Binding-site contacts:
Ligand atom NAL contacts residue AX81 of chain 1.N at 3.1 Å.
Ligand atom CAR contacts residue CYS188 of chain 1.D at 3.8 Å (hydrophobic).
Ligand atom CAD contacts residue PHE117 of chain 1.D at 3.5 Å (hydrophobic).
Ligand atom CAP contacts residue ASP181 of chain 1.D at 3.5 Å.
Ligand atom CAJ contacts residue VAL226 of chain 1.D at 3.9 Å (hydrophobic).
Ligand atom CAQ contacts residue AX81 of chain 1.N at 3.3 Å.
Ligand atom CLAB contacts residue TRP241 of chain 1.D at 3.9 Å.
Ligand atom CAO contacts residue TRP241 of chain 1.D at 3.8 Å (hydrophobic).
Ligand atom NAA contacts residue NAP1 of chain 1.L at 3.7 Å.
Ligand atom CAN contacts residue TRP241 of chain 1.D at 4.0 Å (hydrophobic).
Ligand atom CAK contacts residue GLY225 of chain 1.D at 3.4 Å.
Ligand atom CAJ contacts residue LEU283 of chain 1.D at 3.9 Å (hydrophobic).
Ligand atom CAQ contacts residue ASP181 of chain 1.D at 3.7 Å.
Ligand atom CAD contacts residue PHE191 of chain 1.D at 3.6 Å (hydrophobic).
Ligand atom CAH contacts residue TYR194 of chain 1.D at 3.8 Å (hydrophobic).
Ligand atom CAO contacts residue LEU283 of chain 1.D at 3.6 Å (hydrophobic).
Ligand atom NAA contacts residue GLY225 of chain 1.D at 2.8 Å (h-bond).
Ligand atom CAP contacts residue AX81 of chain 1.N at 3.3 Å.
Ligand atom CLAB contacts residue LYS244 of chain 1.D at 3.4 Å.
Ligand atom CLAC contacts residue LEU283 of chain 1.D at 3.9 Å.
Ligand atom CAD contacts residue CYS188 of chain 1.D at 3.5 Å (hydrophobic).
Ligand atom CAI contacts residue CYS188 of chain 1.D at 3.5 Å (hydrophobic).
Ligand atom NAL contacts residue ASP181 of chain 1.D at 2.7 Å (salt-bridge).
Ligand atom CLAC contacts residue TRP241 of chain 1.D at 3.2 Å.
Ligand atom NAS contacts residue AX81 of chain 1.N at 3.4 Å.
Ligand atom NAA contacts residue MET183 of chain 1.D at 3.4 Å.
Ligand atom CAE contacts residue PHE117 of chain 1.D at 3.6 Å (hydrophobic).
Ligand atom CAP contacts residue GLY225 of chain 1.D at 3.7 Å.
Ligand atom CAH contacts residue PHE117 of chain 1.D at 3.9 Å (hydrophobic).
Ligand atom CAK contacts residue AX81 of chain 1.N at 3.0 Å.
Ligand atom CAH contacts residue CYS188 of chain 1.D at 3.9 Å (hydrophobic).
Ligand atom CAN contacts residue LEU283 of chain 1.D at 3.9 Å (hydrophobic).
Ligand atom NAA contacts residue AX81 of chain 1.N at 3.9 Å.
Ligand atom NAA contacts residue ASP181 of chain 1.D at 2.8 Å (salt-bridge).
Ligand atom CAH contacts residue AX81 of chain 1.N at 3.9 Å.
Ligand atom CLAB contacts residue HIS287 of chain 1.A at 3.4 Å.
Ligand atom CLAB contacts residue ALA288 of chain 1.A at 3.3 Å.
Ligand atom CAR contacts residue AX81 of chain 1.N at 3.5 Å.
Ligand atom CAF contacts residue CYS188 of chain 1.D at 3.8 Å (hydrophobic).
Ligand atom CAE contacts residue CYS188 of chain 1.D at 3.4 Å (hydrophobic).

Sequence of chain 1.D:
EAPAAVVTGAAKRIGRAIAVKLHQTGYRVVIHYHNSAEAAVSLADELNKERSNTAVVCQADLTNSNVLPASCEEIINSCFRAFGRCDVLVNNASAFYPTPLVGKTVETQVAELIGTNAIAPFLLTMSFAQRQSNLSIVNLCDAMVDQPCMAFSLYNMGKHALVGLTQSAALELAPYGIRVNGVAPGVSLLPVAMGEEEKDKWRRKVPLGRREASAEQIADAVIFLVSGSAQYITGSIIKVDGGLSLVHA

Sequence of chain 1.A:
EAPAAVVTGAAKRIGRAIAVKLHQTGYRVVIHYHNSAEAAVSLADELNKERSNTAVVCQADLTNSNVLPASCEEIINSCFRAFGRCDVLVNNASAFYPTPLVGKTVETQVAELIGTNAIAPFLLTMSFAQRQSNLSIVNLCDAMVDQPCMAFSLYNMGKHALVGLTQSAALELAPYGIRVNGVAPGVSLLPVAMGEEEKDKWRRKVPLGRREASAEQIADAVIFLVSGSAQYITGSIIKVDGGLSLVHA

The small molecule below binds the protein below.
Small molecule (SMILES): Nc1nc2ccccc2n1Cc1ccc(Cl)c(Cl)c1